Binding-site contacts:
Ligand atom C2 contacts residue ASN390 of chain 1.C at 2.4 Å.
Ligand atom O5 contacts residue SER364 of chain 1.C at 4.0 Å.
Ligand atom C3 contacts residue ASP414 of chain 1.C at 3.9 Å.
Ligand atom C8 contacts residue TYR439 of chain 1.C at 4.0 Å (hydrophobic).
Ligand atom C8 contacts residue VAL412 of chain 1.C at 3.9 Å (hydrophobic).
Ligand atom C1 contacts residue ASN390 of chain 1.C at 1.4 Å.
Ligand atom O7 contacts residue LEU417 of chain 1.C at 4.1 Å.
Ligand atom C1 contacts residue THR392 of chain 1.C at 4.1 Å.
Ligand atom N2 contacts residue ASP414 of chain 1.C at 2.5 Å (salt-bridge).
Ligand atom N2 contacts residue ASN390 of chain 1.C at 2.9 Å (h-bond).
Ligand atom C6 contacts residue SER364 of chain 1.C at 3.5 Å.
Ligand atom O5 contacts residue THR392 of chain 1.C at 3.9 Å.
Ligand atom C5 contacts residue ASN390 of chain 1.C at 3.6 Å.
Ligand atom C8 contacts residue ASP414 of chain 1.C at 3.2 Å.
Ligand atom C1 contacts residue ASP414 of chain 1.C at 3.7 Å.
Ligand atom C3 contacts residue ASN390 of chain 1.C at 3.8 Å.
Ligand atom C8 contacts residue LYS393 of chain 1.C at 4.2 Å.
Ligand atom C6 contacts residue GLU340 of chain 1.C at 4.3 Å.
Ligand atom O5 contacts residue GLU340 of chain 1.C at 4.3 Å.
Ligand atom O7 contacts residue ASN390 of chain 1.C at 3.7 Å.
Ligand atom C4 contacts residue ASN390 of chain 1.C at 4.2 Å.
Ligand atom C7 contacts residue ASN390 of chain 1.C at 3.5 Å.
Ligand atom C7 contacts residue ASP414 of chain 1.C at 3.3 Å.
Ligand atom O5 contacts residue ASN390 of chain 1.C at 2.3 Å (h-bond).
Ligand atom C2 contacts residue ASP414 of chain 1.C at 3.5 Å.
Ligand atom O7 contacts residue ASP414 of chain 1.C at 4.5 Å.
Ligand atom C5 contacts residue THR392 of chain 1.C at 3.8 Å.
Ligand atom O6 contacts residue SER364 of chain 1.C at 4.2 Å.
Ligand atom C6 contacts residue THR392 of chain 1.C at 4.2 Å.
Ligand atom O6 contacts residue GLU340 of chain 1.C at 3.2 Å (salt-bridge).
Ligand atom C5 contacts residue SER364 of chain 1.C at 4.1 Å.

Sequence of chain 1.C:
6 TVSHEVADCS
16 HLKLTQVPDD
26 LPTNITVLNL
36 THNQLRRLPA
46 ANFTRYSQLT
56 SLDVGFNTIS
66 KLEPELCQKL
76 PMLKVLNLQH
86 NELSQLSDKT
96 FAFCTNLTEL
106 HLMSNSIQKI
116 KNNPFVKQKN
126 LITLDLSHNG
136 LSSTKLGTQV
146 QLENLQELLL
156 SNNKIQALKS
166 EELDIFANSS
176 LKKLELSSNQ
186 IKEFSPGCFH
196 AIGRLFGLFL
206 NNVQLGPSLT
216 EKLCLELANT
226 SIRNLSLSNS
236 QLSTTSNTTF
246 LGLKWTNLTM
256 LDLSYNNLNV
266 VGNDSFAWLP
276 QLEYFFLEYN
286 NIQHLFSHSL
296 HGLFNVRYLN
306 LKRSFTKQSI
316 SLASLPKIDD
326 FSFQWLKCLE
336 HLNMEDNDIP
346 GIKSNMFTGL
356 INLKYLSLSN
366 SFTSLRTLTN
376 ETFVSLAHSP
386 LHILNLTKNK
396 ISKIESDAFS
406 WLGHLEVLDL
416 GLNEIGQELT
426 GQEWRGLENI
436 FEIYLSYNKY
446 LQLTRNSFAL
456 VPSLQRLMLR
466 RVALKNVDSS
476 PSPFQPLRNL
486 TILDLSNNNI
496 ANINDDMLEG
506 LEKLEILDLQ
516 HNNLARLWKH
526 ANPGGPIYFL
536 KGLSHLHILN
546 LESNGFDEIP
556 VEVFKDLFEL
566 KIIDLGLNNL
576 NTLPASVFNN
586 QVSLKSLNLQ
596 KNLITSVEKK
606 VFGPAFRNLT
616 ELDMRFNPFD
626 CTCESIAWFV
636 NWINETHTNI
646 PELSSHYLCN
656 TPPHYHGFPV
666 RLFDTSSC

The small molecule below binds the protein below.
Small molecule (SMILES): CC(=O)N[C@H]1[C@H](O[C@H]2[C@H](O)[C@@H](NC(C)=O)CO[C@@H]2CO)O[C@H](CO)[C@@H](O)[C@@H]1O